Sequence of chain 1.A:
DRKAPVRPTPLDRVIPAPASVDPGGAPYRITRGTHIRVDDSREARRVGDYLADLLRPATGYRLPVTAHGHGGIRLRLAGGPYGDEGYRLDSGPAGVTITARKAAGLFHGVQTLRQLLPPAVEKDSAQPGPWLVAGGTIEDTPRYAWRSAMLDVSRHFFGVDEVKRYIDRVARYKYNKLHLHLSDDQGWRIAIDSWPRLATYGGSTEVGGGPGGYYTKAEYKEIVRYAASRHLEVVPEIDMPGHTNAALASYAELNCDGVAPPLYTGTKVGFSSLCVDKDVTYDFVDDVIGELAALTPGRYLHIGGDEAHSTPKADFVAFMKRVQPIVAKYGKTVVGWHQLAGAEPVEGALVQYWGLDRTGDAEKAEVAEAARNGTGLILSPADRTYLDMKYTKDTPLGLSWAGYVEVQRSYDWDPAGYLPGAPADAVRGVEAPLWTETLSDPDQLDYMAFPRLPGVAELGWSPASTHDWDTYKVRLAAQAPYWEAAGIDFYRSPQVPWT

This protein binds this small molecule.
Small molecule (SMILES): CC1=N[C@@H]2[C@@H](O)[C@H](O)[C@@H](CO)O[C@@H]2S1

Binding-site contacts:
Ligand atom C1 contacts residue TRP367 of chain 1.A at 3.7 Å (hydrophobic).
Ligand atom C6 contacts residue ASP401 of chain 1.A at 3.4 Å.
Ligand atom O3 contacts residue GLU320 of chain 1.A at 3.6 Å (salt-bridge).
Ligand atom C2 contacts residue GLU320 of chain 1.A at 3.1 Å.
Ligand atom C8 contacts residue ASP319 of chain 1.A at 3.3 Å.
Ligand atom N2 contacts residue ASP319 of chain 1.A at 2.5 Å (salt-bridge).
Ligand atom C6 contacts residue LEU412 of chain 1.A at 3.5 Å (hydrophobic).
Ligand atom C4 contacts residue ARG168 of chain 1.A at 3.9 Å.
Ligand atom C6 contacts residue TRP448 of chain 1.A at 3.9 Å (hydrophobic).
Ligand atom O4 contacts residue TRP448 of chain 1.A at 3.3 Å.
Ligand atom C5 contacts residue TRP448 of chain 1.A at 3.7 Å (hydrophobic).
Ligand atom O6 contacts residue TRP414 of chain 1.A at 2.9 Å (h-bond).
Ligand atom C3 contacts residue GLU320 of chain 1.A at 3.9 Å.
Ligand atom C8 contacts residue TRP367 of chain 1.A at 3.6 Å (hydrophobic).
Ligand atom C7 contacts residue TRP367 of chain 1.A at 3.9 Å (hydrophobic).
Ligand atom C3 contacts residue TRP448 of chain 1.A at 4.0 Å (hydrophobic).
Ligand atom O3 contacts residue HIS256 of chain 1.A at 3.0 Å.
Ligand atom O6 contacts residue TYR399 of chain 1.A at 3.6 Å.
Ligand atom O5 contacts residue GOL1 of chain 1.G at 3.3 Å (h-bond).
Ligand atom O4 contacts residue GLU450 of chain 1.A at 2.6 Å (salt-bridge).
Ligand atom O5 contacts residue TRP414 of chain 1.A at 3.6 Å.
Ligand atom C2 contacts residue ASP319 of chain 1.A at 3.7 Å.
Ligand atom C7 contacts residue TRP448 of chain 1.A at 3.8 Å (hydrophobic).
Ligand atom C4 contacts residue GLU450 of chain 1.A at 3.3 Å.
Ligand atom C6 contacts residue TRP414 of chain 1.A at 3.5 Å (hydrophobic).
Ligand atom O4 contacts residue ARG168 of chain 1.A at 2.8 Å (salt-bridge).
Ligand atom C8 contacts residue TRP350 of chain 1.A at 3.4 Å (hydrophobic).
Ligand atom O3 contacts residue ARG168 of chain 1.A at 2.8 Å (salt-bridge).
Ligand atom C1 contacts residue GOL1 of chain 1.G at 3.5 Å.
Ligand atom C6 contacts residue GLU450 of chain 1.A at 3.9 Å.
Ligand atom O6 contacts residue LEU412 of chain 1.A at 3.8 Å.
Ligand atom C2 contacts residue GOL1 of chain 1.G at 3.7 Å.
Ligand atom S1 contacts residue TRP448 of chain 1.A at 3.6 Å.
Ligand atom O6 contacts residue TRP448 of chain 1.A at 3.6 Å.
Ligand atom C3 contacts residue ARG168 of chain 1.A at 3.9 Å.
Ligand atom N2 contacts residue GLU320 of chain 1.A at 3.3 Å (salt-bridge).
Ligand atom O6 contacts residue ASP401 of chain 1.A at 2.7 Å (salt-bridge).
Ligand atom S1 contacts residue TYR399 of chain 1.A at 2.8 Å (h-bond).
Ligand atom S1 contacts residue TRP367 of chain 1.A at 3.5 Å.
Ligand atom C7 contacts residue ASP319 of chain 1.A at 3.2 Å.